Binding-site contacts:
Ligand atom CA3 contacts residue GLY186 of chain 1.B at 4.1 Å.
Ligand atom C2 contacts residue LEU183 of chain 1.B at 3.8 Å (hydrophobic).
Ligand atom O2 contacts residue CYS182 of chain 1.B at 2.9 Å (h-bond).
Ligand atom C4 contacts residue ASN53 of chain 1.B at 3.3 Å.
Ligand atom O41 contacts residue ASN53 of chain 1.B at 3.3 Å (h-bond).
Ligand atom O2 contacts residue LEU183 of chain 1.B at 3.4 Å.
Ligand atom CA4 contacts residue LEU183 of chain 1.B at 4.1 Å (hydrophobic).
Ligand atom SG2 contacts residue CYS182 of chain 1.B at 2.1 Å (h-bond).
Ligand atom C2 contacts residue CYS182 of chain 1.B at 3.7 Å (hydrophobic).
Ligand atom O41 contacts residue TRP49 of chain 1.B at 3.9 Å.
Ligand atom N3 contacts residue LEU183 of chain 1.B at 3.6 Å.
Ligand atom CB2 contacts residue TYR249 of chain 1.B at 3.9 Å (hydrophobic).
Ligand atom CB2 contacts residue VAL212 of chain 1.B at 4.5 Å (hydrophobic).
Ligand atom SG2 contacts residue VAL212 of chain 1.B at 3.7 Å.
Ligand atom C1 contacts residue ASP213 of chain 1.B at 4.4 Å.
Ligand atom N3 contacts residue GLY186 of chain 1.B at 4.2 Å.
Ligand atom CA1 contacts residue TYR249 of chain 1.B at 4.3 Å (hydrophobic).
Ligand atom SG2 contacts residue ASN209 of chain 1.B at 4.4 Å.
Ligand atom CA3 contacts residue TRP49 of chain 1.B at 3.9 Å (hydrophobic).
Ligand atom N3 contacts residue TRP49 of chain 1.B at 4.1 Å.
Ligand atom CB2 contacts residue CYS182 of chain 1.B at 3.7 Å (hydrophobic).
Ligand atom O11 contacts residue ASP213 of chain 1.B at 3.3 Å (salt-bridge).
Ligand atom O42 contacts residue ASN53 of chain 1.B at 3.8 Å.
Ligand atom N3 contacts residue CYS182 of chain 1.B at 3.8 Å.
Ligand atom CA4 contacts residue ASN53 of chain 1.B at 3.7 Å.
Ligand atom C4 contacts residue TRP49 of chain 1.B at 4.4 Å (hydrophobic).
Ligand atom CA4 contacts residue TRP49 of chain 1.B at 3.8 Å (hydrophobic).
Ligand atom N1 contacts residue TYR249 of chain 1.B at 4.3 Å.

The small molecule below binds the protein below.
Small molecule (SMILES): N[C@H](CCC(=O)N[C@@H](CS)C(=O)NCCC(=O)O)C(=O)O

Sequence of chain 1.B:
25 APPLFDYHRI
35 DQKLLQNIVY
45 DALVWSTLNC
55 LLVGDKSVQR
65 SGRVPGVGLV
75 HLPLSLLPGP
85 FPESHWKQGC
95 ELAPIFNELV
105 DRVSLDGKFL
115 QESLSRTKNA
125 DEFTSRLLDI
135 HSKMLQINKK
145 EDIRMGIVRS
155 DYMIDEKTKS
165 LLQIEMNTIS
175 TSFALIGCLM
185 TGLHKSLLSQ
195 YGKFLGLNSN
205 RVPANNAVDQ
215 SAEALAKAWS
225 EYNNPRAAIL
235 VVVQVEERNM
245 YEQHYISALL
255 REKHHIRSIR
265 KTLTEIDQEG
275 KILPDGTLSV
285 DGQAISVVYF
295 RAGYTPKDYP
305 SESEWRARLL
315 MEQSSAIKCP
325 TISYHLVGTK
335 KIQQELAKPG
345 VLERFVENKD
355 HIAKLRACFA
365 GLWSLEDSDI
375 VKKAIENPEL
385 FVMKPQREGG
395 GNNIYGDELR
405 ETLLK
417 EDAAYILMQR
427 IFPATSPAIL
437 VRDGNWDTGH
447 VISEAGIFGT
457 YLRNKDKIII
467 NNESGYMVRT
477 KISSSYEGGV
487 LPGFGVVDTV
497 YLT